Sequence of chain 1.C:
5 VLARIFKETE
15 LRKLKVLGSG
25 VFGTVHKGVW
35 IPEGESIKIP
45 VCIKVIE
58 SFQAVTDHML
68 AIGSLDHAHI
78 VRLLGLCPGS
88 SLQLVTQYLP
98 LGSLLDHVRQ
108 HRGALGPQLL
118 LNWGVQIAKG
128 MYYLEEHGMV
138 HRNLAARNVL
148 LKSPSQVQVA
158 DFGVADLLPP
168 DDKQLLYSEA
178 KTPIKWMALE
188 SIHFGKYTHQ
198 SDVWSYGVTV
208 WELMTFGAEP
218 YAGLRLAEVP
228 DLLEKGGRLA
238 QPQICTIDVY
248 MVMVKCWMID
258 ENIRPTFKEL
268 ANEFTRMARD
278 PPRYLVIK

The small molecule below binds the protein below.
Small molecule (SMILES): Nc1ncnc2c1ncn2[C@@H]1O[C@H](CO[P](=O)(O)O[P](=O)(O)NP(=O)(O)O)[C@@H](O)[C@H]1O

Binding-site contacts:
Ligand atom C5' contacts residue GLY22 of chain 1.C at 3.3 Å.
Ligand atom O2B contacts residue GLY24 of chain 1.C at 3.1 Å.
Ligand atom PB contacts residue MG1 of chain 1.J at 3.0 Å.
Ligand atom O2A contacts residue VAL29 of chain 1.C at 3.6 Å.
Ligand atom N3B contacts residue MG1 of chain 1.J at 2.5 Å.
Ligand atom C6 contacts residue CYS46 of chain 1.C at 3.7 Å (hydrophobic).
Ligand atom N1 contacts residue LEU96 of chain 1.C at 3.0 Å (h-bond).
Ligand atom N6 contacts residue LEU147 of chain 1.C at 3.6 Å.
Ligand atom O2G contacts residue ASN140 of chain 1.C at 2.9 Å (h-bond).
Ligand atom C6 contacts residue LEU147 of chain 1.C at 3.7 Å (hydrophobic).
Ligand atom C2 contacts residue LEU96 of chain 1.C at 3.3 Å (hydrophobic).
Ligand atom O3G contacts residue ASN145 of chain 1.C at 3.7 Å.
Ligand atom O3G contacts residue ASN140 of chain 1.C at 3.3 Å (h-bond).
Ligand atom PG contacts residue MG1 of chain 1.J at 3.4 Å.
Ligand atom N3 contacts residue LEU21 of chain 1.C at 3.8 Å.
Ligand atom O1A contacts residue GLY24 of chain 1.C at 2.9 Å (h-bond).
Ligand atom C5 contacts residue CYS46 of chain 1.C at 3.8 Å (hydrophobic).
Ligand atom O2A contacts residue ASP158 of chain 1.C at 3.2 Å (salt-bridge).
Ligand atom N3B contacts residue ASN145 of chain 1.C at 2.8 Å (h-bond).
Ligand atom C6 contacts residue GLN94 of chain 1.C at 3.8 Å.
Ligand atom PG contacts residue ASN140 of chain 1.C at 3.7 Å.
Ligand atom O3G contacts residue LYS48 of chain 1.C at 3.7 Å.
Ligand atom N6 contacts residue GLN94 of chain 1.C at 2.8 Å (h-bond).
Ligand atom O3G contacts residue ASP158 of chain 1.C at 2.8 Å (salt-bridge).
Ligand atom O4' contacts residue VAL29 of chain 1.C at 3.5 Å.
Ligand atom O2A contacts residue MG1 of chain 1.J at 2.4 Å.
Ligand atom N6 contacts residue THR93 of chain 1.C at 3.7 Å.
Ligand atom PG contacts residue ASN145 of chain 1.C at 3.7 Å.
Ligand atom O2G contacts residue ASN145 of chain 1.C at 3.5 Å (h-bond).
Ligand atom O2A contacts residue LYS48 of chain 1.C at 2.8 Å (salt-bridge).
Ligand atom O1A contacts residue SER23 of chain 1.C at 3.4 Å.
Ligand atom O1G contacts residue VAL25 of chain 1.C at 3.1 Å (h-bond).
Ligand atom O2G contacts residue VAL25 of chain 1.C at 3.8 Å.
Ligand atom O3A contacts residue MG1 of chain 1.J at 2.5 Å.
Ligand atom O3G contacts residue MG1 of chain 1.J at 3.1 Å.
Ligand atom O1G contacts residue GLY24 of chain 1.C at 3.3 Å.
Ligand atom PA contacts residue MG1 of chain 1.J at 3.0 Å.
Ligand atom N3B contacts residue ARG144 of chain 1.C at 3.8 Å.
Ligand atom O5' contacts residue VAL29 of chain 1.C at 3.2 Å.
Ligand atom O2G contacts residue ARG144 of chain 1.C at 3.0 Å (salt-bridge).